This protein binds this small molecule.
Small molecule (SMILES): O=C(N[C@H]1C[C@@H]1c1ccccc1)N1CCC(Oc2ccccc2)CC1

Binding-site contacts:
Ligand atom C24 contacts residue MET120 of chain 1.B at 3.5 Å (hydrophobic).
Ligand atom C3 contacts residue ASP116 of chain 1.B at 3.6 Å.
Ligand atom C3 contacts residue VAL279 of chain 1.B at 3.8 Å (hydrophobic).
Ligand atom C16 contacts residue MET200 of chain 1.B at 4.0 Å (hydrophobic).
Ligand atom C6 contacts residue TYR164 of chain 1.B at 3.2 Å (hydrophobic).
Ligand atom N5 contacts residue TYR247 of chain 1.B at 3.6 Å (h-bond).
Ligand atom C23 contacts residue MET120 of chain 1.B at 3.7 Å (hydrophobic).
Ligand atom C10 contacts residue TYR247 of chain 1.B at 3.9 Å (hydrophobic).
Ligand atom C20 contacts residue MET120 of chain 1.B at 3.8 Å (hydrophobic).
Ligand atom C1 contacts residue TYR247 of chain 1.B at 3.8 Å (hydrophobic).
Ligand atom C21 contacts residue MET120 of chain 1.B at 4.0 Å (hydrophobic).
Ligand atom C17 contacts residue PHE48 of chain 1.B at 3.9 Å (hydrophobic).
Ligand atom C2 contacts residue PHE48 of chain 1.B at 3.9 Å (hydrophobic).
Ligand atom C25 contacts residue MET120 of chain 1.B at 3.6 Å (hydrophobic).
Ligand atom C13 contacts residue ASP116 of chain 1.B at 3.5 Å.
Ligand atom C3 contacts residue HIS305 of chain 1.B at 3.2 Å.
Ligand atom C22 contacts residue MET120 of chain 1.B at 4.0 Å (hydrophobic).
Ligand atom O11 contacts residue TYR164 of chain 1.B at 2.5 Å (h-bond).
Ligand atom C1 contacts residue VAL279 of chain 1.B at 4.0 Å (hydrophobic).
Ligand atom C24 contacts residue MET284 of chain 1.B at 4.0 Å (hydrophobic).
Ligand atom C15 contacts residue TYR164 of chain 1.B at 3.6 Å (hydrophobic).
Ligand atom C13 contacts residue LEU280 of chain 1.B at 3.8 Å (hydrophobic).
Ligand atom N8 contacts residue ASP116 of chain 1.B at 4.0 Å.
Ligand atom C18 contacts residue LEU209 of chain 1.B at 3.9 Å (hydrophobic).
Ligand atom C9 contacts residue TYR247 of chain 1.B at 3.8 Å (hydrophobic).
Ligand atom N5 contacts residue TYR164 of chain 1.B at 3.9 Å.
Ligand atom C2 contacts residue TYR247 of chain 1.B at 3.7 Å (hydrophobic).
Ligand atom N8 contacts residue TYR164 of chain 1.B at 3.9 Å.
Ligand atom C14 contacts residue PHE48 of chain 1.B at 3.6 Å (hydrophobic).
Ligand atom O11 contacts residue TYR247 of chain 1.B at 2.7 Å (h-bond).
Ligand atom C18 contacts residue LEU189 of chain 1.B at 3.6 Å (hydrophobic).
Ligand atom C6 contacts residue TYR247 of chain 1.B at 3.2 Å (hydrophobic).
Ligand atom C4 contacts residue TRP117 of chain 1.B at 3.4 Å (hydrophobic).
Ligand atom C12 contacts residue LEU280 of chain 1.B at 4.0 Å (hydrophobic).
Ligand atom N5 contacts residue ASP116 of chain 1.B at 2.8 Å (salt-bridge).
Ligand atom C6 contacts residue ASP116 of chain 1.B at 3.8 Å.
Ligand atom C17 contacts residue LEU189 of chain 1.B at 3.4 Å (hydrophobic).
Ligand atom C16 contacts residue TYR164 of chain 1.B at 3.9 Å (hydrophobic).
Ligand atom C1 contacts residue TYR164 of chain 1.B at 3.6 Å (hydrophobic).
Ligand atom C1 contacts residue ASP116 of chain 1.B at 3.6 Å.

Sequence of chain 1.B:
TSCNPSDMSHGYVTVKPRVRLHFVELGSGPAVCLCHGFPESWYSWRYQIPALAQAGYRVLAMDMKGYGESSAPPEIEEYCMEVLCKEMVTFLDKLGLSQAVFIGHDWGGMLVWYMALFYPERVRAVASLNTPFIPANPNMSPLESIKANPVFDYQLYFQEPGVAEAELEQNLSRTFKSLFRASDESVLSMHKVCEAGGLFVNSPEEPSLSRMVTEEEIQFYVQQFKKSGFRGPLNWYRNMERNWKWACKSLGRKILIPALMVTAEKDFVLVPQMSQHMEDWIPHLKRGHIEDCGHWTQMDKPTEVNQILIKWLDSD